Sequence of chain 1.A:
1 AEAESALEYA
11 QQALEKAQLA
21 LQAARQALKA

Sequence of chain 2.B:
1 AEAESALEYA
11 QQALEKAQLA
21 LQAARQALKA

A small-molecule ligand and the protein it binds are described below.
Small molecule (SMILES): c12c3c4c5c1c1c6c7c2c2c8c3c3c9c4c4c%10c5c5c1c1c6c6c%11c7c2c2c7c8c3c3c8c9c4c4c9c%10c5c5c1c1c6c6c%11c2c2c7c3c3c8c4c4c9c5c1c1c6c2c3c41

Binding-site contacts:
Ligand atom C35 contacts residue SER5 of chain 2.B at 4.2 Å.
Ligand atom C6 contacts residue SER5 of chain 2.B at 4.2 Å.
Ligand atom C25 contacts residue ALA6 of chain 2.B at 4.3 Å (hydrophobic).
Ligand atom C51 contacts residue TYR9 of chain 2.B at 3.4 Å (hydrophobic).
Ligand atom C59 contacts residue TYR9 of chain 2.B at 4.4 Å (hydrophobic).
Ligand atom C53 contacts residue TYR9 of chain 2.B at 3.4 Å (hydrophobic).
Ligand atom C17 contacts residue GLU2 of chain 2.B at 4.2 Å.
Ligand atom C16 contacts residue GLU2 of chain 2.B at 4.3 Å.
Ligand atom C54 contacts residue TYR9 of chain 2.B at 3.4 Å (hydrophobic).
Ligand atom C35 contacts residue ALA6 of chain 2.B at 4.1 Å (hydrophobic).
Ligand atom C27 contacts residue SER5 of chain 2.B at 4.5 Å.
Ligand atom C41 contacts residue ALA20 of chain 1.A at 4.4 Å (hydrophobic).
Ligand atom C60 contacts residue TYR9 of chain 2.B at 3.9 Å (hydrophobic).
Ligand atom C27 contacts residue ALA6 of chain 2.B at 3.6 Å (hydrophobic).
Ligand atom C34 contacts residue TYR9 of chain 2.B at 3.6 Å (hydrophobic).
Ligand atom C16 contacts residue SER5 of chain 2.B at 3.4 Å.
Ligand atom C5 contacts residue SER5 of chain 2.B at 3.8 Å.
Ligand atom C26 contacts residue ALA23 of chain 1.A at 4.3 Å (hydrophobic).
Ligand atom C26 contacts residue ALA20 of chain 1.A at 4.4 Å (hydrophobic).
Ligand atom C41 contacts residue TYR9 of chain 2.B at 4.3 Å (hydrophobic).
Ligand atom C24 contacts residue SER5 of chain 2.B at 4.0 Å.
Ligand atom C17 contacts residue ALA6 of chain 2.B at 3.7 Å (hydrophobic).
Ligand atom C44 contacts residue ALA23 of chain 1.A at 4.0 Å (hydrophobic).
Ligand atom C17 contacts residue SER5 of chain 2.B at 4.2 Å.
Ligand atom C35 contacts residue TYR9 of chain 2.B at 3.6 Å (hydrophobic).
Ligand atom C52 contacts residue TYR9 of chain 2.B at 3.8 Å (hydrophobic).
Ligand atom C56 contacts residue TYR9 of chain 2.B at 3.3 Å (hydrophobic).
Ligand atom C26 contacts residue ALA6 of chain 2.B at 4.4 Å (hydrophobic).
Ligand atom C4 contacts residue GLU2 of chain 2.B at 4.2 Å.
Ligand atom C19 contacts residue SER5 of chain 2.B at 4.3 Å.
Ligand atom C47 contacts residue GLU2 of chain 2.B at 4.3 Å.
Ligand atom C34 contacts residue SER5 of chain 2.B at 3.8 Å.
Ligand atom C20 contacts residue ALA23 of chain 1.A at 4.4 Å (hydrophobic).
Ligand atom C25 contacts residue SER5 of chain 2.B at 3.6 Å.
Ligand atom C13 contacts residue GLU2 of chain 2.B at 4.4 Å.
Ligand atom C21 contacts residue ALA23 of chain 1.A at 3.7 Å (hydrophobic).
Ligand atom C13 contacts residue ALA6 of chain 2.B at 4.4 Å (hydrophobic).
Ligand atom C16 contacts residue ALA6 of chain 2.B at 3.8 Å (hydrophobic).
Ligand atom C55 contacts residue TYR9 of chain 2.B at 4.5 Å (hydrophobic).